Binding-site contacts:
Ligand atom C26 contacts residue ARG291 of chain 1.A at 3.7 Å.
Ligand atom C39 contacts residue SER138 of chain 1.A at 4.0 Å.
Ligand atom C49 contacts residue VAL137 of chain 1.A at 3.9 Å (hydrophobic).
Ligand atom O20 contacts residue MET217 of chain 1.A at 3.4 Å (h-bond).
Ligand atom C39 contacts residue VAL347 of chain 1.A at 3.5 Å (hydrophobic).
Ligand atom C36 contacts residue PHE351 of chain 1.A at 3.8 Å (hydrophobic).
Ligand atom C44 contacts residue SER138 of chain 1.A at 2.9 Å.
Ligand atom C29 contacts residue ARG291 of chain 1.A at 3.7 Å.
Ligand atom O45 contacts residue ALA349 of chain 1.A at 2.7 Å (h-bond).
Ligand atom C44 contacts residue ALA349 of chain 1.A at 3.6 Å (hydrophobic).
Ligand atom O20 contacts residue PHE351 of chain 1.A at 3.8 Å.
Ligand atom P02 contacts residue LYS241 of chain 1.A at 3.6 Å.
Ligand atom C49 contacts residue HIS218 of chain 1.A at 3.7 Å.
Ligand atom O04 contacts residue LYS241 of chain 1.A at 2.8 Å (salt-bridge).
Ligand atom C39 contacts residue ALA349 of chain 1.A at 3.6 Å (hydrophobic).
Ligand atom O23 contacts residue VAL257 of chain 1.A at 3.7 Å.
Ligand atom C46 contacts residue LEU113 of chain 1.B at 4.0 Å (hydrophobic).
Ligand atom C46 contacts residue SER138 of chain 1.A at 3.1 Å.
Ligand atom O45 contacts residue VAL137 of chain 1.A at 3.2 Å.
Ligand atom C49 contacts residue TYR185 of chain 1.A at 3.5 Å (hydrophobic).
Ligand atom C49 contacts residue LEU113 of chain 1.B at 3.7 Å (hydrophobic).
Ligand atom O33 contacts residue PHE351 of chain 1.A at 4.0 Å.
Ligand atom C49 contacts residue LEU237 of chain 1.A at 3.7 Å (hydrophobic).
Ligand atom C14 contacts residue VAL254 of chain 1.A at 4.2 Å (hydrophobic).
Ligand atom C18 contacts residue VAL257 of chain 1.A at 4.0 Å (hydrophobic).
Ligand atom C36 contacts residue ALA349 of chain 1.A at 3.6 Å (hydrophobic).
Ligand atom C39 contacts residue GLY348 of chain 1.A at 3.6 Å.
Ligand atom O03 contacts residue ARG291 of chain 1.A at 2.8 Å (salt-bridge).
Ligand atom C44 contacts residue VAL137 of chain 1.A at 3.9 Å (hydrophobic).
Ligand atom O33 contacts residue VAL347 of chain 1.A at 3.9 Å.
Ligand atom O04 contacts residue ARG291 of chain 1.A at 2.8 Å (salt-bridge).
Ligand atom O45 contacts residue GLY348 of chain 1.A at 3.3 Å.
Ligand atom P02 contacts residue ARG291 of chain 1.A at 3.8 Å.
Ligand atom N42 contacts residue SER138 of chain 1.A at 3.5 Å (h-bond).
Ligand atom N42 contacts residue ALA349 of chain 1.A at 4.1 Å.
Ligand atom O01 contacts residue LYS241 of chain 1.A at 3.3 Å (salt-bridge).
Ligand atom C36 contacts residue GLY348 of chain 1.A at 3.9 Å.
Ligand atom C46 contacts residue VAL137 of chain 1.A at 3.6 Å (hydrophobic).
Ligand atom C46 contacts residue TYR185 of chain 1.A at 3.4 Å (hydrophobic).
Ligand atom O45 contacts residue SER138 of chain 1.A at 3.1 Å (h-bond).

Sequence of chain 1.A:
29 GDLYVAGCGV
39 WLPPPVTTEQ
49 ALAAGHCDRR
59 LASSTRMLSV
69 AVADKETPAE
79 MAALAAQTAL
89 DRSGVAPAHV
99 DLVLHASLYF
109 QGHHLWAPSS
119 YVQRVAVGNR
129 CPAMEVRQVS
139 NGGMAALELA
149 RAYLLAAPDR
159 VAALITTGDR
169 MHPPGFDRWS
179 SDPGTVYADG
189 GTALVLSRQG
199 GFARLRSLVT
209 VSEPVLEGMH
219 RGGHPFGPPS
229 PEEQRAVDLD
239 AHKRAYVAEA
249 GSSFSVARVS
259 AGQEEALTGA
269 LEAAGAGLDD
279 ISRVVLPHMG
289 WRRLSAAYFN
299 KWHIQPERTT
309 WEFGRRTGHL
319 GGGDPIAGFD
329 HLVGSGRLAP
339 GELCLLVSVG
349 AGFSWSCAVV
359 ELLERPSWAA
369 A

A small-molecule ligand and the protein it binds are described below.
Small molecule (SMILES): CCC(=O)NCCNC(=O)CCNC(=O)[C@H](O)C(C)(C)COP(=O)(O)O

Sequence of chain 1.B:
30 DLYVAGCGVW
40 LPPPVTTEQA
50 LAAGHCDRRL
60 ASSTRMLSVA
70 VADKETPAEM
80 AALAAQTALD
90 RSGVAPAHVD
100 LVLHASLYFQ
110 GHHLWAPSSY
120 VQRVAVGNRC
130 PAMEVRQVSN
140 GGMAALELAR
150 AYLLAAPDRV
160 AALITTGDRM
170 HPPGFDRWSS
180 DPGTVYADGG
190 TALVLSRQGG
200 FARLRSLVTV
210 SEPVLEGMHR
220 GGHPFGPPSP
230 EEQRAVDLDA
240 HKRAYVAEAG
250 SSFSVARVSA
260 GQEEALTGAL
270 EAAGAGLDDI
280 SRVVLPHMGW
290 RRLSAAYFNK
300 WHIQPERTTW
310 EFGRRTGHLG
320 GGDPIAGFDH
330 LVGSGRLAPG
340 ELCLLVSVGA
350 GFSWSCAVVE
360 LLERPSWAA